Sequence of chain 1.C:
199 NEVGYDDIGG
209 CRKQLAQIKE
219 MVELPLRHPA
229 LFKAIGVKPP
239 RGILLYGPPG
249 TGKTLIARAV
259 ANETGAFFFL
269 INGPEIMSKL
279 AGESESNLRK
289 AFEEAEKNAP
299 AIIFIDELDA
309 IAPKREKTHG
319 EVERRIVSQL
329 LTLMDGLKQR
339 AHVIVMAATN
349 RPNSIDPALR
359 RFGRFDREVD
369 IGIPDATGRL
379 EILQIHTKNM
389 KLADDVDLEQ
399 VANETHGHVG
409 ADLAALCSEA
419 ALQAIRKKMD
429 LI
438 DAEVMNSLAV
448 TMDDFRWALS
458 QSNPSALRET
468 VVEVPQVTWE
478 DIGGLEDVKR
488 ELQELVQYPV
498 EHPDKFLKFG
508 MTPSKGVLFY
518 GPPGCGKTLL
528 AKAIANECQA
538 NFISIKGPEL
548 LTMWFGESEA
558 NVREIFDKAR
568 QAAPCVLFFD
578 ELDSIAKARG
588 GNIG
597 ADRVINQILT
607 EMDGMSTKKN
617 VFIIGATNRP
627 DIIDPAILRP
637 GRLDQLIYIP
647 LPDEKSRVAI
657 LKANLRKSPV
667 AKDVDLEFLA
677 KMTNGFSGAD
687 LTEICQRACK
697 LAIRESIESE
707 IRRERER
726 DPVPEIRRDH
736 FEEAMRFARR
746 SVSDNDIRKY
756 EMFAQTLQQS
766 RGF

A protein and the small-molecule ligand that binds it are described below.
Small molecule (SMILES): Nc1ncnc2c1ncn2[C@@H]1O[C@H](COP(=O)(O)OP(=O)(O)OP(O)(O)=S)[C@@H](O)[C@H]1O

Binding-site contacts:
Ligand atom C2' contacts residue LEU253 of chain 1.B at 3.9 Å (hydrophobic).
Ligand atom C2 contacts residue ASP205 of chain 1.B at 3.6 Å.
Ligand atom O2B contacts residue LYS251 of chain 1.B at 3.4 Å (salt-bridge).
Ligand atom N7 contacts residue THR249 of chain 1.B at 3.4 Å (h-bond).
Ligand atom O2B contacts residue THR249 of chain 1.B at 3.2 Å (h-bond).
Ligand atom O2G contacts residue GLY248 of chain 1.B at 3.8 Å.
Ligand atom N1 contacts residue ILE206 of chain 1.B at 3.5 Å.
Ligand atom C6 contacts residue ILE380 of chain 1.B at 3.8 Å (hydrophobic).
Ligand atom O3G contacts residue GLY248 of chain 1.B at 3.7 Å.
Ligand atom C2 contacts residue ILE383 of chain 1.B at 3.7 Å (hydrophobic).
Ligand atom O4' contacts residue GLY408 of chain 1.B at 3.9 Å.
Ligand atom N7 contacts residue GLY408 of chain 1.B at 3.6 Å.
Ligand atom C5' contacts residue PHE360 of chain 1.C at 3.8 Å (hydrophobic).
Ligand atom C4' contacts residue PHE360 of chain 1.C at 3.9 Å (hydrophobic).
Ligand atom O3' contacts residue HIS384 of chain 1.B at 3.5 Å.
Ligand atom C6 contacts residue ILE206 of chain 1.B at 3.9 Å (hydrophobic).
Ligand atom C5' contacts residue ALA409 of chain 1.B at 3.8 Å (hydrophobic).
Ligand atom N6 contacts residue ILE380 of chain 1.B at 3.6 Å.
Ligand atom C2 contacts residue ILE206 of chain 1.B at 3.9 Å (hydrophobic).
Ligand atom N3 contacts residue LEU253 of chain 1.B at 3.9 Å.
Ligand atom O2' contacts residue LEU253 of chain 1.B at 3.4 Å.
Ligand atom N1 contacts residue ILE380 of chain 1.B at 3.8 Å.
Ligand atom O2B contacts residue GLY250 of chain 1.B at 2.7 Å (h-bond).
Ligand atom C8 contacts residue ALA409 of chain 1.B at 3.4 Å (hydrophobic).
Ligand atom O2B contacts residue GLY248 of chain 1.B at 3.2 Å.
Ligand atom S1G contacts residue THR252 of chain 1.B at 3.6 Å.
Ligand atom N6 contacts residue GLY207 of chain 1.B at 3.6 Å.
Ligand atom C5 contacts residue THR249 of chain 1.B at 3.9 Å.
Ligand atom PB contacts residue GLY250 of chain 1.B at 3.9 Å.
Ligand atom C8 contacts residue GLY408 of chain 1.B at 3.4 Å.
Ligand atom N6 contacts residue ILE206 of chain 1.B at 3.7 Å.
Ligand atom C2 contacts residue GLY207 of chain 1.B at 3.8 Å.
Ligand atom O4' contacts residue ALA409 of chain 1.B at 3.3 Å.
Ligand atom N1 contacts residue GLY207 of chain 1.B at 3.1 Å (h-bond).
Ligand atom O3B contacts residue GLY248 of chain 1.B at 3.6 Å.
Ligand atom N6 contacts residue THR249 of chain 1.B at 3.7 Å.
Ligand atom O1B contacts residue THR252 of chain 1.B at 2.9 Å (h-bond).
Ligand atom N7 contacts residue GLY250 of chain 1.B at 3.9 Å.
Ligand atom PB contacts residue GLY248 of chain 1.B at 3.9 Å.
Ligand atom C8 contacts residue GLY248 of chain 1.B at 3.9 Å.

Sequence of chain 1.B:
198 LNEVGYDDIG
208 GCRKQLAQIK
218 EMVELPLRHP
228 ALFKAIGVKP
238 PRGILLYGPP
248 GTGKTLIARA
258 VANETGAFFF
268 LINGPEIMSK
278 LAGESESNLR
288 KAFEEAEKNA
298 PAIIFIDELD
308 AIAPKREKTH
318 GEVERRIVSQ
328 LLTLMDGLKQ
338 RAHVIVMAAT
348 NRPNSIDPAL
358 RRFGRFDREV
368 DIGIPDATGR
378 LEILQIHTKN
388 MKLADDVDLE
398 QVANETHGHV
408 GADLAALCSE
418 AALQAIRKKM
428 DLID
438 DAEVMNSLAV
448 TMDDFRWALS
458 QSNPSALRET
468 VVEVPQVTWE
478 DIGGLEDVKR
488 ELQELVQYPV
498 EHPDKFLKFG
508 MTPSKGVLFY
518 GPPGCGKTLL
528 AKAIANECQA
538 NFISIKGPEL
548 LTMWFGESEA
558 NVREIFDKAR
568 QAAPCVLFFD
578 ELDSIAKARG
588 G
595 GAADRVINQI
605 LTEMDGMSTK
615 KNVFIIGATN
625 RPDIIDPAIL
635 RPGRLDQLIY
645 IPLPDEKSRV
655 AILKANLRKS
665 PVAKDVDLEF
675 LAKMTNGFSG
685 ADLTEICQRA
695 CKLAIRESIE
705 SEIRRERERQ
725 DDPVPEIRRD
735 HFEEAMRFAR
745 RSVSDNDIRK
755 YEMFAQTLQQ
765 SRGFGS